Binding-site contacts:
Ligand atom C contacts residue THR17 of chain 2.A at 4.5 Å.
Ligand atom O contacts residue SER20 of chain 2.A at 4.4 Å.
Ligand atom N contacts residue LEU72 of chain 2.A at 3.9 Å.
Ligand atom O contacts residue LEU16 of chain 2.A at 4.2 Å.
Ligand atom OXT contacts residue SER20 of chain 2.A at 4.2 Å.
Ligand atom N contacts residue LEU13 of chain 2.A at 4.0 Å.
Ligand atom CA contacts residue THR17 of chain 2.A at 4.3 Å.
Ligand atom N contacts residue THR17 of chain 2.A at 3.2 Å (h-bond).

Sequence of chain 2.A:
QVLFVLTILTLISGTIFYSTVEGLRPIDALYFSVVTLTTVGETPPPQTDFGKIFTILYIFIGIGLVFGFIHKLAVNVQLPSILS

A small-molecule ligand and the protein it binds are described below.
Small molecule (SMILES): NCC(=O)O